Sequence of chain 1.D:
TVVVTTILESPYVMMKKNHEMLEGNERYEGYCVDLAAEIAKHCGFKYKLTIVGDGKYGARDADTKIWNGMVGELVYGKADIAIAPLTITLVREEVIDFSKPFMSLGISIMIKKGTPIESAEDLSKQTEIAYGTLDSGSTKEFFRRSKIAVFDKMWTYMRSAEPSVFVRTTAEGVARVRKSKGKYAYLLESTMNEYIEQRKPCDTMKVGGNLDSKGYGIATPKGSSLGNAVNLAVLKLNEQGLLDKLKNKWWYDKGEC

A protein and the small-molecule ligand that binds it are described below.
Small molecule (SMILES): N[C@@H](Cn1ccc(=O)n(CCC(=O)O)c1=O)C(=O)O

Binding-site contacts:
Ligand atom N1 contacts residue GLU190 of chain 1.D at 3.8 Å.
Ligand atom C9 contacts residue ARG93 of chain 1.D at 3.5 Å.
Ligand atom C4 contacts residue GLU190 of chain 1.D at 3.2 Å.
Ligand atom C8 contacts residue GLU190 of chain 1.D at 3.5 Å.
Ligand atom O1 contacts residue LEU189 of chain 1.D at 3.7 Å.
Ligand atom O2 contacts residue GLU190 of chain 1.D at 3.4 Å (salt-bridge).
Ligand atom C10 contacts residue LEU189 of chain 1.D at 3.4 Å (hydrophobic).
Ligand atom O91 contacts residue ARG93 of chain 1.D at 2.8 Å (salt-bridge).
Ligand atom O3 contacts residue LEU189 of chain 1.D at 2.9 Å.
Ligand atom N8 contacts residue GLU190 of chain 1.D at 3.2 Å (salt-bridge).
Ligand atom O1 contacts residue THR171 of chain 1.D at 2.7 Å (h-bond).
Ligand atom C6 contacts residue TYR58 of chain 1.D at 3.5 Å (hydrophobic).
Ligand atom C5 contacts residue GLU190 of chain 1.D at 3.4 Å.
Ligand atom O92 contacts residue ARG93 of chain 1.D at 2.9 Å (salt-bridge).
Ligand atom N8 contacts residue THR88 of chain 1.D at 2.8 Å (h-bond).
Ligand atom C3 contacts residue MET193 of chain 1.D at 3.7 Å (hydrophobic).
Ligand atom O4 contacts residue MET193 of chain 1.D at 3.4 Å.
Ligand atom C3 contacts residue THR171 of chain 1.D at 3.8 Å.
Ligand atom O91 contacts residue THR88 of chain 1.D at 2.8 Å (h-bond).
Ligand atom O3 contacts residue GLU190 of chain 1.D at 3.2 Å (salt-bridge).
Ligand atom C7 contacts residue PRO86 of chain 1.D at 3.6 Å (hydrophobic).
Ligand atom C6 contacts residue PRO86 of chain 1.D at 3.4 Å (hydrophobic).
Ligand atom C10 contacts residue THR171 of chain 1.D at 3.5 Å.
Ligand atom C8 contacts residue THR88 of chain 1.D at 3.7 Å.
Ligand atom C7 contacts residue TYR58 of chain 1.D at 3.5 Å (hydrophobic).
Ligand atom C6 contacts residue GLU190 of chain 1.D at 3.7 Å.
Ligand atom N8 contacts residue TYR217 of chain 1.D at 3.3 Å.
Ligand atom C5 contacts residue TYR217 of chain 1.D at 3.5 Å (hydrophobic).
Ligand atom O3 contacts residue TYR187 of chain 1.D at 3.8 Å.
Ligand atom N3 contacts residue GLU190 of chain 1.D at 3.2 Å (salt-bridge).
Ligand atom C2 contacts residue GLU190 of chain 1.D at 3.3 Å.
Ligand atom C8 contacts residue PRO86 of chain 1.D at 3.8 Å (hydrophobic).
Ligand atom C10 contacts residue TYR187 of chain 1.D at 3.8 Å (hydrophobic).
Ligand atom O1 contacts residue TYR187 of chain 1.D at 3.0 Å (h-bond).
Ligand atom O4 contacts residue GLU190 of chain 1.D at 3.6 Å.
Ligand atom N8 contacts residue PRO86 of chain 1.D at 3.0 Å (h-bond).
Ligand atom N1 contacts residue TYR58 of chain 1.D at 3.8 Å.
Ligand atom O91 contacts residue LEU87 of chain 1.D at 3.6 Å.
Ligand atom C1 contacts residue GLU190 of chain 1.D at 3.7 Å.
Ligand atom O92 contacts residue TYR58 of chain 1.D at 3.5 Å.